A small-molecule ligand and the protein it binds are described below.
Small molecule (SMILES): CC(=O)N[C@H]1[C@H](O[C@H]2[C@H](O)[C@@H](NC(C)=O)CO[C@@H]2CO)O[C@H](CO)[C@@H](O)[C@@H]1O

Binding-site contacts:
Ligand atom O6 contacts residue SER525 of chain 1.B at 3.9 Å.
Ligand atom O5 contacts residue ASN538 of chain 1.B at 2.4 Å (h-bond).
Ligand atom O6 contacts residue ASN538 of chain 1.B at 3.5 Å (h-bond).
Ligand atom C8 contacts residue ASN538 of chain 1.B at 4.1 Å.
Ligand atom O7 contacts residue ASN538 of chain 1.B at 2.6 Å (h-bond).
Ligand atom O6 contacts residue GLY523 of chain 1.B at 4.1 Å.
Ligand atom C1 contacts residue GLY523 of chain 1.B at 3.4 Å.
Ligand atom C5 contacts residue GLY523 of chain 1.B at 3.5 Å.
Ligand atom C6 contacts residue GLY523 of chain 1.B at 4.1 Å.
Ligand atom C2 contacts residue ASN538 of chain 1.B at 2.5 Å.
Ligand atom N2 contacts residue ASN538 of chain 1.B at 2.8 Å (h-bond).
Ligand atom C4 contacts residue ASN538 of chain 1.B at 4.2 Å.
Ligand atom C5 contacts residue ASN538 of chain 1.B at 3.7 Å.
Ligand atom O5 contacts residue GLY523 of chain 1.B at 3.2 Å (h-bond).
Ligand atom C7 contacts residue ASN538 of chain 1.B at 2.9 Å.
Ligand atom C1 contacts residue ASN538 of chain 1.B at 1.4 Å.
Ligand atom C6 contacts residue ASN538 of chain 1.B at 4.4 Å.
Ligand atom C3 contacts residue ASN538 of chain 1.B at 3.8 Å.

Sequence of chain 1.B:
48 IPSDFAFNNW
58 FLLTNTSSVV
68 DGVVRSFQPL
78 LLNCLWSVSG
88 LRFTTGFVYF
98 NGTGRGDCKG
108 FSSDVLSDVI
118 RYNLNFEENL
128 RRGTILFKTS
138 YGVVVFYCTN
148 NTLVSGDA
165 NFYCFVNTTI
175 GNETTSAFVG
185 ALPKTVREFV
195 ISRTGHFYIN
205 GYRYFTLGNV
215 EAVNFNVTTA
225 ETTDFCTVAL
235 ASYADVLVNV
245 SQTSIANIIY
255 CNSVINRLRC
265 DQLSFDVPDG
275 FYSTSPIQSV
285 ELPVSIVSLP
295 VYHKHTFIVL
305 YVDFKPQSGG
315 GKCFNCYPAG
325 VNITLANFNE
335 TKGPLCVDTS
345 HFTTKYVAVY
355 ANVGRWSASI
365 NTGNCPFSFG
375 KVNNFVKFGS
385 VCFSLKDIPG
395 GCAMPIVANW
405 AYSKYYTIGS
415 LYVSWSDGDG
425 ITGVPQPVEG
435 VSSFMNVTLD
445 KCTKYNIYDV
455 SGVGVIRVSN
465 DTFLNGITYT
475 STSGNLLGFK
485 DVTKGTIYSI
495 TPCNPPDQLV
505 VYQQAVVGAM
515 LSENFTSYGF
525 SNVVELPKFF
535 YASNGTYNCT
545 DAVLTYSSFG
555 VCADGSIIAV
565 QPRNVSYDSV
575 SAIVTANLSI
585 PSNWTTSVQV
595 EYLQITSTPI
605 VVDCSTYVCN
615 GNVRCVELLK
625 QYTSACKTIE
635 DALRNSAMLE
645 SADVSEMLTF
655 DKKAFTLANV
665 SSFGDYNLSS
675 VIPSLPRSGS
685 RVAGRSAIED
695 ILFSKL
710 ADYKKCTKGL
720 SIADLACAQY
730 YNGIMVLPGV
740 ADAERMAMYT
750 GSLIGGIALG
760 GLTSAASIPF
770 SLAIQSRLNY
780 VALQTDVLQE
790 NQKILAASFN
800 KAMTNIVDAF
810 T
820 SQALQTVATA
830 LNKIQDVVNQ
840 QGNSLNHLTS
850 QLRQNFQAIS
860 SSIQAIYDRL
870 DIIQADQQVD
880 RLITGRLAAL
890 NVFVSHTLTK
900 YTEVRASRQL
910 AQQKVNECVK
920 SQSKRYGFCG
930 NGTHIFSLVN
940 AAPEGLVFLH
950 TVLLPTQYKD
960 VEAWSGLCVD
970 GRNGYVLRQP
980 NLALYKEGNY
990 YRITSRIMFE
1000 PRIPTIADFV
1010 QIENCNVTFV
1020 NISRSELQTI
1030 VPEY